A protein and the small-molecule ligand that binds it are described below.
Small molecule (SMILES): CC/C(=C(\c1ccc(O)cc1)c1ccc(OCCN(C)C)cc1)c1ccccc1

Sequence of chain 1.F:
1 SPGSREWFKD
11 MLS

Binding-site contacts:
Ligand atom N24 contacts residue PRO2 of chain 1.F at 3.6 Å.
Ligand atom C13 contacts residue HIS243 of chain 1.C at 3.9 Å.
Ligand atom C19 contacts residue TRP102 of chain 1.C at 3.9 Å (hydrophobic).
Ligand atom C25 contacts residue TRP102 of chain 1.C at 3.8 Å (hydrophobic).
Ligand atom C25 contacts residue ASP70 of chain 1.C at 3.3 Å.
Ligand atom C25 contacts residue PRO2 of chain 1.F at 2.9 Å (hydrophobic).
Ligand atom C10 contacts residue ILE143 of chain 1.C at 3.6 Å (hydrophobic).
Ligand atom C18 contacts residue ALA69 of chain 1.C at 3.6 Å (hydrophobic).
Ligand atom C20 contacts residue ALA69 of chain 1.C at 3.8 Å (hydrophobic).
Ligand atom C26 contacts residue PRO2 of chain 1.F at 3.5 Å (hydrophobic).
Ligand atom C4 contacts residue GLU72 of chain 1.C at 3.4 Å.
Ligand atom C2 contacts residue ALA69 of chain 1.C at 3.8 Å (hydrophobic).
Ligand atom O20 contacts residue LEU244 of chain 1.C at 3.6 Å.
Ligand atom C5 contacts residue LEU106 of chain 1.C at 3.9 Å (hydrophobic).
Ligand atom C25 contacts residue LEU73 of chain 1.C at 3.9 Å (hydrophobic).
Ligand atom C24 contacts residue ASP70 of chain 1.C at 3.5 Å.
Ligand atom C18 contacts residue LEU103 of chain 1.C at 3.7 Å (hydrophobic).
Ligand atom O4 contacts residue ARG113 of chain 1.C at 3.1 Å (salt-bridge).
Ligand atom C21 contacts residue THR66 of chain 1.C at 3.7 Å.
Ligand atom C15 contacts residue GLY240 of chain 1.C at 3.7 Å.
Ligand atom N24 contacts residue ASP70 of chain 1.C at 2.7 Å (salt-bridge).
Ligand atom C10 contacts residue LEU147 of chain 1.C at 3.4 Å (hydrophobic).
Ligand atom C14 contacts residue HIS243 of chain 1.C at 3.3 Å.
Ligand atom O4 contacts residue GLU72 of chain 1.C at 2.7 Å (salt-bridge).
Ligand atom C9 contacts residue PHE123 of chain 1.C at 3.8 Å (hydrophobic).
Ligand atom C15 contacts residue LEU244 of chain 1.C at 3.8 Å (hydrophobic).
Ligand atom O4 contacts residue LEU106 of chain 1.C at 3.9 Å.
Ligand atom C13 contacts residue MET140 of chain 1.C at 3.8 Å (hydrophobic).
Ligand atom C3 contacts residue GLU72 of chain 1.C at 3.3 Å.
Ligand atom C21 contacts residue LEU244 of chain 1.C at 3.8 Å (hydrophobic).
Ligand atom C20 contacts residue LEU244 of chain 1.C at 3.8 Å (hydrophobic).
Ligand atom C26 contacts residue ASP70 of chain 1.C at 3.6 Å.
Ligand atom C22 contacts residue MET62 of chain 1.C at 3.6 Å (hydrophobic).
Ligand atom C26 contacts residue SER1 of chain 1.F at 3.7 Å.
Ligand atom C21 contacts residue MET62 of chain 1.C at 3.3 Å (hydrophobic).
Ligand atom C23 contacts residue ASP70 of chain 1.C at 3.8 Å.
Ligand atom C2 contacts residue LEU65 of chain 1.C at 3.6 Å (hydrophobic).
Ligand atom C5 contacts residue LEU110 of chain 1.C at 3.9 Å (hydrophobic).
Ligand atom C19 contacts residue ALA69 of chain 1.C at 3.3 Å (hydrophobic).
Ligand atom C12 contacts residue MET140 of chain 1.C at 3.6 Å (hydrophobic).

Sequence of chain 1.C:
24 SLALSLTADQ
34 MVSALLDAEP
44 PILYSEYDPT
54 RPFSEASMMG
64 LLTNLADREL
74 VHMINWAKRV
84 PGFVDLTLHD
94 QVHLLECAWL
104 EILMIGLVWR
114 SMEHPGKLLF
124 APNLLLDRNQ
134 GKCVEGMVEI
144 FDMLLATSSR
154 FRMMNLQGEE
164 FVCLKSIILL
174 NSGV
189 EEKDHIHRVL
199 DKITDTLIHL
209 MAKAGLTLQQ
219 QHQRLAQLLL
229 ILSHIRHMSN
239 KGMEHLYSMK